Binding-site contacts:
Ligand atom O31 contacts residue LYS90 of chain 1.A at 3.0 Å (salt-bridge).
Ligand atom C12 contacts residue LEU135 of chain 1.A at 3.4 Å (hydrophobic).
Ligand atom N14 contacts residue ALA32 of chain 1.A at 3.8 Å.
Ligand atom C10 contacts residue ALA145 of chain 1.A at 3.9 Å (hydrophobic).
Ligand atom C15 contacts residue LEU135 of chain 1.A at 3.7 Å (hydrophobic).
Ligand atom C10 contacts residue ASP146 of chain 1.A at 3.9 Å.
Ligand atom C12 contacts residue ALA32 of chain 1.A at 3.4 Å (hydrophobic).
Ligand atom N17 contacts residue ILE11 of chain 1.A at 4.0 Å.
Ligand atom C3 contacts residue GLY12 of chain 1.A at 4.0 Å.
Ligand atom C4 contacts residue GLY14 of chain 1.A at 3.9 Å.
Ligand atom N8 contacts residue VAL19 of chain 1.A at 3.8 Å.
Ligand atom C19 contacts residue LEU84 of chain 1.A at 3.4 Å (hydrophobic).
Ligand atom C15 contacts residue LEU84 of chain 1.A at 3.7 Å (hydrophobic).
Ligand atom C18 contacts residue ILE11 of chain 1.A at 4.0 Å (hydrophobic).
Ligand atom C22 contacts residue ASP87 of chain 1.A at 3.9 Å.
Ligand atom N14 contacts residue PHE83 of chain 1.A at 4.0 Å.
Ligand atom C4 contacts residue VAL19 of chain 1.A at 3.6 Å (hydrophobic).
Ligand atom N6 contacts residue VAL19 of chain 1.A at 3.9 Å.
Ligand atom N8 contacts residue KCX34 of chain 1.A at 3.8 Å.
Ligand atom C2 contacts residue GLY12 of chain 1.A at 4.0 Å.
Ligand atom C19 contacts residue HIS85 of chain 1.A at 3.5 Å.
Ligand atom N16 contacts residue LEU135 of chain 1.A at 3.5 Å.
Ligand atom C13 contacts residue ALA32 of chain 1.A at 3.3 Å (hydrophobic).
Ligand atom C20 contacts residue HIS85 of chain 1.A at 3.6 Å.
Ligand atom C13 contacts residue LEU135 of chain 1.A at 3.5 Å (hydrophobic).
Ligand atom N17 contacts residue LEU84 of chain 1.A at 2.8 Å (h-bond).
Ligand atom C13 contacts residue GLU82 of chain 1.A at 3.2 Å.
Ligand atom N16 contacts residue ILE11 of chain 1.A at 3.9 Å.
Ligand atom O24 contacts residue ILE11 of chain 1.A at 3.9 Å.
Ligand atom C25 contacts residue ILE11 of chain 1.A at 3.3 Å (hydrophobic).
Ligand atom N14 contacts residue LEU135 of chain 1.A at 3.6 Å.
Ligand atom N14 contacts residue GLU82 of chain 1.A at 3.9 Å.
Ligand atom C10 contacts residue PHE81 of chain 1.A at 3.8 Å (hydrophobic).
Ligand atom C11 contacts residue LEU135 of chain 1.A at 3.5 Å (hydrophobic).
Ligand atom C13 contacts residue LEU84 of chain 1.A at 3.8 Å (hydrophobic).
Ligand atom C3 contacts residue GLU13 of chain 1.A at 3.8 Å.
Ligand atom N14 contacts residue LEU84 of chain 1.A at 3.1 Å (h-bond).
Ligand atom C15 contacts residue ILE11 of chain 1.A at 4.0 Å (hydrophobic).
Ligand atom C5 contacts residue VAL19 of chain 1.A at 3.5 Å (hydrophobic).
Ligand atom C18 contacts residue LEU84 of chain 1.A at 3.5 Å (hydrophobic).

The small molecule below binds the protein below.
Small molecule (SMILES): Cc1nc2ccccn2c1-c1ccnc(Nc2ccc(OC[C@@H](O)CN(C)C)cc2)n1

Sequence of chain 1.A:
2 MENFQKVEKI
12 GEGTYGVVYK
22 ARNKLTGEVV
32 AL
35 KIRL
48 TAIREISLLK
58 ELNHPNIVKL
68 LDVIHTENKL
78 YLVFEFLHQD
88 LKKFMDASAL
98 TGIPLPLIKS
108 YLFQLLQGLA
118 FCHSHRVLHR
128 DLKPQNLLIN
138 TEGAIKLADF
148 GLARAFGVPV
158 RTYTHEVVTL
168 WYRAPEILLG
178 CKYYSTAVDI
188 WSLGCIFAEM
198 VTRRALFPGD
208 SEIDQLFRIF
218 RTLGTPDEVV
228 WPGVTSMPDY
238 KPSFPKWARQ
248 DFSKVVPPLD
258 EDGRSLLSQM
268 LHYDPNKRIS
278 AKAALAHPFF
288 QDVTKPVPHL